Binding-site contacts:
Ligand atom N17 contacts residue ASP197 of chain 1.D at 2.9 Å (salt-bridge).
Ligand atom C19 contacts residue TRP223 of chain 1.D at 3.9 Å (hydrophobic).
Ligand atom C13 contacts residue GLY226 of chain 1.D at 3.4 Å.
Ligand atom C10 contacts residue ILE221 of chain 1.D at 3.9 Å (hydrophobic).
Ligand atom C25 contacts residue ASP91 of chain 1.D at 3.3 Å.
Ligand atom C20 contacts residue GLY224 of chain 1.D at 3.9 Å.
Ligand atom C25 contacts residue TRP223 of chain 1.D at 3.8 Å (hydrophobic).
Ligand atom N17 contacts residue CYS227 of chain 1.D at 3.9 Å.
Ligand atom C15 contacts residue GLY226 of chain 1.D at 3.9 Å.
Ligand atom C23 contacts residue TYR93 of chain 1.D at 3.5 Å (hydrophobic).
Ligand atom N26 contacts residue TYR93 of chain 1.D at 3.8 Å.
Ligand atom N27 contacts residue ASP91 of chain 1.D at 3.3 Å (salt-bridge).
Ligand atom C11 contacts residue ILE221 of chain 1.D at 3.7 Å (hydrophobic).
Ligand atom N17 contacts residue GLY226 of chain 1.D at 2.9 Å (h-bond).
Ligand atom C21 contacts residue TRP223 of chain 1.D at 3.3 Å (hydrophobic).
Ligand atom N26 contacts residue TRP223 of chain 1.D at 3.3 Å.
Ligand atom N17 contacts residue ALA198 of chain 1.D at 3.0 Å (h-bond).
Ligand atom C15 contacts residue ALA198 of chain 1.D at 3.1 Å (hydrophobic).
Ligand atom C22 contacts residue TRP223 of chain 1.D at 3.6 Å (hydrophobic).
Ligand atom C8 contacts residue SER203 of chain 1.D at 3.2 Å.
Ligand atom C24 contacts residue TRP223 of chain 1.D at 3.6 Å (hydrophobic).
Ligand atom N16 contacts residue ASP197 of chain 1.D at 2.9 Å (salt-bridge).
Ligand atom C10 contacts residue SER203 of chain 1.D at 3.7 Å.
Ligand atom C4 contacts residue TYR93 of chain 1.D at 3.0 Å (hydrophobic).
Ligand atom C2 contacts residue GLN200 of chain 1.D at 3.7 Å.
Ligand atom N26 contacts residue ASP91 of chain 1.D at 3.5 Å (salt-bridge).
Ligand atom O7 contacts residue TRP223 of chain 1.D at 3.2 Å.
Ligand atom N27 contacts residue ARG174 of chain 1.D at 3.8 Å.
Ligand atom C13 contacts residue GLY224 of chain 1.D at 3.7 Å.
Ligand atom C12 contacts residue ALA198 of chain 1.D at 3.6 Å (hydrophobic).
Ligand atom C23 contacts residue TRP223 of chain 1.D at 3.7 Å (hydrophobic).
Ligand atom N26 contacts residue THR92 of chain 1.D at 2.5 Å (h-bond).
Ligand atom N16 contacts residue GLY234 of chain 1.D at 3.7 Å.
Ligand atom C24 contacts residue TYR93 of chain 1.D at 3.3 Å (hydrophobic).
Ligand atom C20 contacts residue TRP223 of chain 1.D at 3.7 Å (hydrophobic).
Ligand atom C15 contacts residue ASP197 of chain 1.D at 3.5 Å.
Ligand atom O7 contacts residue GLY224 of chain 1.D at 3.1 Å (h-bond).
Ligand atom N16 contacts residue ALA198 of chain 1.D at 3.6 Å (h-bond).
Ligand atom C contacts residue TYR93 of chain 1.D at 3.5 Å (hydrophobic).
Ligand atom C25 contacts residue THR92 of chain 1.D at 3.8 Å.

Sequence of chain 1.D:
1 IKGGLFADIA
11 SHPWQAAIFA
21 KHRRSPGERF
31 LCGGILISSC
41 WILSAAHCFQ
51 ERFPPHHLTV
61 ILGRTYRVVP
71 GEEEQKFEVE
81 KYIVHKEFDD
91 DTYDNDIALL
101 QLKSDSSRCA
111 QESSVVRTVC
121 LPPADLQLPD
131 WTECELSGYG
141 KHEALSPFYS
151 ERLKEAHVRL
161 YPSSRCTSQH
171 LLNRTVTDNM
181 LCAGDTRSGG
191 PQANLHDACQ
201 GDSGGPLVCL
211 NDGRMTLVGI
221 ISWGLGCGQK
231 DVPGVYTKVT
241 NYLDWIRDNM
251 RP

This small molecule binds to this protein.
Small molecule (SMILES): N=C(N)c1ccc(C[C@@H]2CCCC[C@@H](Cc3ccc(C(=N)N)cc3)C2=O)cc1